Binding-site contacts:
Ligand atom O5 contacts residue ILE753 of chain 1.B at 3.9 Å.
Ligand atom O7 contacts residue PRO822 of chain 1.B at 3.6 Å.
Ligand atom O5 contacts residue ASN748 of chain 1.B at 2.1 Å (h-bond).
Ligand atom C1 contacts residue ASN748 of chain 1.B at 1.9 Å.
Ligand atom C7 contacts residue ASN748 of chain 1.B at 2.6 Å.
Ligand atom C2 contacts residue ASN748 of chain 1.B at 2.7 Å.
Ligand atom O7 contacts residue ASN748 of chain 1.B at 2.4 Å (h-bond).
Ligand atom N2 contacts residue ASN748 of chain 1.B at 2.5 Å (h-bond).
Ligand atom C6 contacts residue ASN748 of chain 1.B at 4.1 Å.
Ligand atom O6 contacts residue LEU763 of chain 1.B at 3.7 Å.
Ligand atom O6 contacts residue THR750 of chain 1.B at 3.4 Å (h-bond).
Ligand atom O7 contacts residue LEU823 of chain 1.B at 3.8 Å.
Ligand atom C3 contacts residue ASN748 of chain 1.B at 4.0 Å.
Ligand atom C6 contacts residue THR750 of chain 1.B at 2.8 Å.
Ligand atom C6 contacts residue LEU763 of chain 1.B at 3.9 Å (hydrophobic).
Ligand atom C5 contacts residue THR750 of chain 1.B at 3.6 Å.
Ligand atom C8 contacts residue ASN748 of chain 1.B at 3.9 Å.
Ligand atom C4 contacts residue ASN748 of chain 1.B at 4.1 Å.
Ligand atom O5 contacts residue THR750 of chain 1.B at 4.0 Å.
Ligand atom C6 contacts residue ILE753 of chain 1.B at 4.4 Å (hydrophobic).
Ligand atom C5 contacts residue ASN748 of chain 1.B at 3.1 Å.

This small molecule binds to this protein.
Small molecule (SMILES): CC(=O)N[C@H]1[C@H](O[C@H]2[C@H](O)[C@@H](NC(C)=O)CO[C@@H]2CO)O[C@H](CO)[C@@H](O)[C@@H]1O

Sequence of chain 1.B:
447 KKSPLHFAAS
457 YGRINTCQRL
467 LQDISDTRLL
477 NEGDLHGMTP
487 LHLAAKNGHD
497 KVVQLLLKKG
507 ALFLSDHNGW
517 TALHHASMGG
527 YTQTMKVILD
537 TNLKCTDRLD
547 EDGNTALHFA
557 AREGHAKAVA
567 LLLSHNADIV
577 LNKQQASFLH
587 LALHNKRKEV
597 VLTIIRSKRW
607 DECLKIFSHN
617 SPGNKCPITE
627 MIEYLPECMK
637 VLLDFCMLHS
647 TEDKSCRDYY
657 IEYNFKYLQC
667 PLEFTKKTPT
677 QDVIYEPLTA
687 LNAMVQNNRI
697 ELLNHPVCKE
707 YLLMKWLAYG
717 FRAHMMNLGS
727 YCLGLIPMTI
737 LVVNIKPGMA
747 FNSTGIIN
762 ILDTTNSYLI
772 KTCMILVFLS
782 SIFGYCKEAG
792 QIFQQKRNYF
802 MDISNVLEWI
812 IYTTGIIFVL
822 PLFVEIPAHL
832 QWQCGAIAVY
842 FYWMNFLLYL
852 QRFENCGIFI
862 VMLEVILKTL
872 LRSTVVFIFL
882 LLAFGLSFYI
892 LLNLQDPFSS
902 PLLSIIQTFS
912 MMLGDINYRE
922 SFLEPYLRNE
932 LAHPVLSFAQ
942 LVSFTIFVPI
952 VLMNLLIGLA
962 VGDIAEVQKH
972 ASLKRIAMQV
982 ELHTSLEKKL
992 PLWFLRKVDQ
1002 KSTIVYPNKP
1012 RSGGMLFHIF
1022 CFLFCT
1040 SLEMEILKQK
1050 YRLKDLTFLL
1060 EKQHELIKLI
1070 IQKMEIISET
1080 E